This protein binds this small molecule.
Small molecule (SMILES): NC[C@H](O)P(=O)(O)O

Binding-site contacts:
Ligand atom OAB contacts residue FE1 of chain 1.G at 4.2 Å.
Ligand atom PAH contacts residue ARG158 of chain 1.B at 3.8 Å.
Ligand atom OAC contacts residue TYR24 of chain 1.B at 3.3 Å (h-bond).
Ligand atom NAA contacts residue HIS62 of chain 1.B at 4.0 Å.
Ligand atom OAC contacts residue ASP59 of chain 1.B at 2.9 Å (salt-bridge).
Ligand atom PAH contacts residue LYS108 of chain 1.B at 3.6 Å.
Ligand atom OAD contacts residue HIS80 of chain 1.B at 3.5 Å.
Ligand atom OAC contacts residue HIS80 of chain 1.B at 3.0 Å (h-bond).
Ligand atom CAF contacts residue THR129 of chain 1.B at 4.0 Å.
Ligand atom OAD contacts residue GLN133 of chain 1.B at 2.8 Å (h-bond).
Ligand atom PAH contacts residue FE1 of chain 1.G at 3.1 Å.
Ligand atom OAE contacts residue GLN133 of chain 1.B at 4.1 Å.
Ligand atom NAA contacts residue TYR75 of chain 1.B at 4.1 Å.
Ligand atom OAE contacts residue FE1 of chain 1.G at 2.2 Å.
Ligand atom CAG contacts residue HIS62 of chain 1.B at 3.8 Å.
Ligand atom OAD contacts residue LYS108 of chain 1.B at 3.1 Å (salt-bridge).
Ligand atom OAE contacts residue HIS80 of chain 1.B at 3.1 Å (h-bond).
Ligand atom OAB contacts residue SER126 of chain 1.B at 2.8 Å (h-bond).
Ligand atom PAH contacts residue GLN133 of chain 1.B at 4.0 Å.
Ligand atom OAC contacts residue FE1 of chain 1.G at 2.1 Å.
Ligand atom OAD contacts residue THR129 of chain 1.B at 2.7 Å (h-bond).
Ligand atom CAF contacts residue HIS62 of chain 1.B at 3.5 Å.
Ligand atom PAH contacts residue THR129 of chain 1.B at 3.8 Å.
Ligand atom OAE contacts residue ARG158 of chain 1.B at 3.1 Å (salt-bridge).
Ligand atom PAH contacts residue HIS80 of chain 1.B at 3.7 Å.
Ligand atom CAG contacts residue HIS80 of chain 1.B at 3.9 Å.
Ligand atom OAB contacts residue THR129 of chain 1.B at 3.7 Å.
Ligand atom OAC contacts residue FE1 of chain 1.F at 4.0 Å.
Ligand atom CAG contacts residue SER126 of chain 1.B at 4.0 Å.
Ligand atom NAA contacts residue TYR24 of chain 1.B at 3.5 Å.
Ligand atom OAB contacts residue LYS108 of chain 1.B at 2.9 Å (salt-bridge).
Ligand atom CAF contacts residue TYR75 of chain 1.B at 4.2 Å (hydrophobic).
Ligand atom OAC contacts residue HIS62 of chain 1.B at 2.9 Å (h-bond).
Ligand atom CAG contacts residue FE1 of chain 1.G at 3.0 Å.
Ligand atom CAG contacts residue TYR24 of chain 1.B at 3.4 Å (hydrophobic).
Ligand atom OAD contacts residue FE1 of chain 1.G at 4.1 Å.
Ligand atom OAE contacts residue VAL105 of chain 1.B at 3.7 Å.
Ligand atom OAB contacts residue ARG158 of chain 1.B at 2.6 Å (salt-bridge).
Ligand atom PAH contacts residue SER126 of chain 1.B at 3.9 Å.
Ligand atom OAE contacts residue HIS104 of chain 1.B at 3.1 Å (h-bond).

Sequence of chain 1.B:
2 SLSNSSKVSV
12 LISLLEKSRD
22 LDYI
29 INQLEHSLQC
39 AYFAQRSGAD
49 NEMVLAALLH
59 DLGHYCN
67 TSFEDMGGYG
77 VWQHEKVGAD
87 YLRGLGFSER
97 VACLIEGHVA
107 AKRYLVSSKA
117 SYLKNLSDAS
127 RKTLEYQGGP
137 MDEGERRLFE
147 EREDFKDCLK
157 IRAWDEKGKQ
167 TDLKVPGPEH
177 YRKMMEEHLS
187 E